This small molecule binds to this protein.
Small molecule (SMILES): CC(C)CC[C@@H](O)[C@](C)(O)[C@H]1CC[C@@]2(O)C3=CC(=O)[C@@H]4C[C@@H](O)[C@@H](O)C[C@]4(C)[C@H]3CC[C@]12C

Sequence of chain 1.B:
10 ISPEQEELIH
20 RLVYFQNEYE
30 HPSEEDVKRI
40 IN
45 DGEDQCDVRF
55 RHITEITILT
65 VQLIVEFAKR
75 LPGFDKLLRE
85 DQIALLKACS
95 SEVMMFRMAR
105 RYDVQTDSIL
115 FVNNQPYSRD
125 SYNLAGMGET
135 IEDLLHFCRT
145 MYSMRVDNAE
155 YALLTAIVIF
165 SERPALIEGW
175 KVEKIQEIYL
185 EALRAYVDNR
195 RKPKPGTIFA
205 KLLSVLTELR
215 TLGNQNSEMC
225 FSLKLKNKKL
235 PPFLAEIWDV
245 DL

Binding-site contacts:
Ligand atom C9 contacts residue THR64 of chain 1.B at 3.6 Å.
Ligand atom C5 contacts residue VAL116 of chain 1.B at 3.8 Å (hydrophobic).
Ligand atom C3 contacts residue GLU29 of chain 1.B at 3.5 Å.
Ligand atom C26 contacts residue THR61 of chain 1.B at 3.4 Å.
Ligand atom C16 contacts residue THR61 of chain 1.B at 3.8 Å.
Ligand atom O14 contacts residue THR64 of chain 1.B at 3.6 Å (h-bond).
Ligand atom O20 contacts residue MET102 of chain 1.B at 3.8 Å.
Ligand atom O3 contacts residue PRO31 of chain 1.B at 3.6 Å.
Ligand atom O3 contacts residue GLU29 of chain 1.B at 3.1 Å (salt-bridge).
Ligand atom C15 contacts residue THR61 of chain 1.B at 3.8 Å.
Ligand atom C19 contacts residue ARG105 of chain 1.B at 3.7 Å.
Ligand atom C7 contacts residue PHE115 of chain 1.B at 3.8 Å (hydrophobic).
Ligand atom C6 contacts residue PHE115 of chain 1.B at 3.8 Å (hydrophobic).
Ligand atom C20 contacts residue TYR126 of chain 1.B at 3.8 Å (hydrophobic).
Ligand atom O22 contacts residue LEU138 of chain 1.B at 3.6 Å.
Ligand atom O20 contacts residue TYR126 of chain 1.B at 2.7 Å (h-bond).
Ligand atom O3 contacts residue ARG105 of chain 1.B at 3.6 Å (salt-bridge).
Ligand atom C15 contacts residue PHE115 of chain 1.B at 3.3 Å (hydrophobic).
Ligand atom C4 contacts residue VAL116 of chain 1.B at 3.5 Å (hydrophobic).
Ligand atom O14 contacts residue THR61 of chain 1.B at 2.9 Å (h-bond).
Ligand atom O3 contacts residue HIS30 of chain 1.B at 3.4 Å.
Ligand atom C27 contacts residue MET223 of chain 1.B at 3.8 Å (hydrophobic).
Ligand atom C27 contacts residue MET131 of chain 1.B at 3.5 Å (hydrophobic).
Ligand atom C12 contacts residue MET102 of chain 1.B at 3.8 Å (hydrophobic).
Ligand atom C16 contacts residue TYR126 of chain 1.B at 3.4 Å (hydrophobic).
Ligand atom O2 contacts residue ARG101 of chain 1.B at 3.3 Å (salt-bridge).
Ligand atom C2 contacts residue GLU29 of chain 1.B at 3.7 Å.
Ligand atom C7 contacts residue ILE60 of chain 1.B at 3.7 Å (hydrophobic).
Ligand atom C6 contacts residue VAL116 of chain 1.B at 3.7 Å (hydrophobic).
Ligand atom O2 contacts residue GLU29 of chain 1.B at 2.8 Å (salt-bridge).
Ligand atom C11 contacts residue MET102 of chain 1.B at 3.8 Å (hydrophobic).
Ligand atom O6 contacts residue ILE60 of chain 1.B at 3.6 Å.
Ligand atom C1 contacts residue ARG101 of chain 1.B at 3.7 Å.
Ligand atom C6 contacts residue ILE60 of chain 1.B at 3.7 Å (hydrophobic).
Ligand atom O6 contacts residue VAL116 of chain 1.B at 2.6 Å (h-bond).
Ligand atom O6 contacts residue PHE115 of chain 1.B at 3.1 Å.
Ligand atom C18 contacts residue TYR126 of chain 1.B at 3.1 Å (hydrophobic).
Ligand atom C4 contacts residue THR64 of chain 1.B at 3.6 Å.
Ligand atom C23 contacts residue THR61 of chain 1.B at 3.7 Å.
Ligand atom C16 contacts residue ILE57 of chain 1.B at 3.7 Å (hydrophobic).